Sequence of chain 1.F:
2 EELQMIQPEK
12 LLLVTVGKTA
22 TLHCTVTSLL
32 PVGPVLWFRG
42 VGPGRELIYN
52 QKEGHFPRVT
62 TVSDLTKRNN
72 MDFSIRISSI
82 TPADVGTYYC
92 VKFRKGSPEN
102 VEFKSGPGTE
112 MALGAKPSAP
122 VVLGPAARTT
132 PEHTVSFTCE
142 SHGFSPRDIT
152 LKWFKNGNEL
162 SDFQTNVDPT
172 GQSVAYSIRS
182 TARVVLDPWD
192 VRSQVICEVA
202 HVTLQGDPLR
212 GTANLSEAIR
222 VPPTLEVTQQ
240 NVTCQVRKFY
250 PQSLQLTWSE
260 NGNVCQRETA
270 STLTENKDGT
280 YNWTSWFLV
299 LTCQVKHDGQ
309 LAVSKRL

The small molecule below binds the protein below.
Small molecule (SMILES): CC(=O)N[C@@H]1[C@@H](O)[C@H](O)[C@@H](CO)O[C@H]1O

Binding-site contacts:
Ligand atom O5 contacts residue ASN240 of chain 1.F at 2.4 Å (h-bond).
Ligand atom O7 contacts residue ASN240 of chain 1.F at 4.2 Å.
Ligand atom C2 contacts residue TRP285 of chain 1.F at 4.2 Å (hydrophobic).
Ligand atom O3 contacts residue TRP285 of chain 1.F at 3.9 Å.
Ligand atom O4 contacts residue TRP285 of chain 1.F at 3.9 Å.
Ligand atom N2 contacts residue ASN240 of chain 1.F at 3.0 Å (h-bond).
Ligand atom C5 contacts residue THR242 of chain 1.F at 3.8 Å.
Ligand atom O5 contacts residue GLN231 of chain 1.F at 3.4 Å (h-bond).
Ligand atom C7 contacts residue TRP285 of chain 1.F at 4.1 Å (hydrophobic).
Ligand atom C1 contacts residue ASN240 of chain 1.F at 1.4 Å.
Ligand atom C5 contacts residue ASN240 of chain 1.F at 3.6 Å.
Ligand atom O6 contacts residue THR242 of chain 1.F at 4.1 Å.
Ligand atom O5 contacts residue THR242 of chain 1.F at 3.8 Å.
Ligand atom C3 contacts residue TRP285 of chain 1.F at 3.8 Å (hydrophobic).
Ligand atom C8 contacts residue LEU287 of chain 1.F at 3.8 Å (hydrophobic).
Ligand atom C6 contacts residue GLN231 of chain 1.F at 4.5 Å.
Ligand atom C6 contacts residue THR242 of chain 1.F at 4.3 Å.
Ligand atom C8 contacts residue TRP285 of chain 1.F at 3.7 Å (hydrophobic).
Ligand atom N2 contacts residue TRP285 of chain 1.F at 3.5 Å.
Ligand atom C4 contacts residue ASN240 of chain 1.F at 4.3 Å.
Ligand atom C1 contacts residue THR242 of chain 1.F at 4.0 Å.
Ligand atom C1 contacts residue GLN231 of chain 1.F at 4.1 Å.
Ligand atom O6 contacts residue GLN231 of chain 1.F at 3.5 Å (h-bond).
Ligand atom C7 contacts residue ASN240 of chain 1.F at 3.8 Å.
Ligand atom C1 contacts residue TRP285 of chain 1.F at 4.5 Å (hydrophobic).
Ligand atom C3 contacts residue ASN240 of chain 1.F at 3.9 Å.
Ligand atom C2 contacts residue ASN240 of chain 1.F at 2.6 Å.